Sequence of chain 1.A:
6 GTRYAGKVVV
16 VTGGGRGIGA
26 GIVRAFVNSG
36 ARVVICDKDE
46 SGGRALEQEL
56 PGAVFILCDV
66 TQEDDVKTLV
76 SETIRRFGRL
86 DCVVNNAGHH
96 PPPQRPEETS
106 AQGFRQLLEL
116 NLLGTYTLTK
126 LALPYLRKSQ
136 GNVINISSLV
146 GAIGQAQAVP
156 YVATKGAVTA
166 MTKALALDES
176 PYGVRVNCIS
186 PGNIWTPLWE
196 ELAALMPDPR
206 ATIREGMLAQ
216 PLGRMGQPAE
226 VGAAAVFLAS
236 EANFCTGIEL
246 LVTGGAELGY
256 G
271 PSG

Binding-site contacts:
Ligand atom C16 contacts residue TYR156 of chain 1.A at 3.8 Å (hydrophobic).
Ligand atom C8 contacts residue TRP194 of chain 1.A at 3.4 Å (hydrophobic).
Ligand atom C7 contacts residue TRP194 of chain 1.A at 3.4 Å (hydrophobic).
Ligand atom C12 contacts residue ASN188 of chain 1.A at 3.3 Å.
Ligand atom C9 contacts residue LEU197 of chain 1.A at 3.5 Å (hydrophobic).
Ligand atom O3 contacts residue NAD1 of chain 1.B at 3.6 Å.
Ligand atom C16 contacts residue HIS95 of chain 1.A at 3.5 Å.
Ligand atom C1 contacts residue ALA151 of chain 1.A at 3.3 Å (hydrophobic).
Ligand atom O3 contacts residue TYR156 of chain 1.A at 3.1 Å (h-bond).
Ligand atom C7 contacts residue LEU197 of chain 1.A at 3.6 Å (hydrophobic).
Ligand atom N contacts residue GLN150 of chain 1.A at 3.5 Å (h-bond).
Ligand atom C contacts residue ALA151 of chain 1.A at 3.4 Å (hydrophobic).
Ligand atom O2 contacts residue NAD1 of chain 1.B at 2.8 Å.
Ligand atom F contacts residue PRO186 of chain 1.A at 3.7 Å.
Ligand atom F contacts residue SER143 of chain 1.A at 2.8 Å.
Ligand atom F contacts residue TYR255 of chain 4.A at 2.8 Å.
Ligand atom F contacts residue NAD1 of chain 1.B at 3.8 Å.
Ligand atom F1 contacts residue HIS95 of chain 1.A at 2.8 Å.
Ligand atom F contacts residue VAL145 of chain 1.A at 3.4 Å.
Ligand atom O2 contacts residue TYR156 of chain 1.A at 2.5 Å (h-bond).
Ligand atom C14 contacts residue SER143 of chain 1.A at 3.6 Å.
Ligand atom C14 contacts residue TYR255 of chain 4.A at 3.5 Å (hydrophobic).
Ligand atom O3 contacts residue HIS95 of chain 1.A at 3.2 Å.
Ligand atom C14 contacts residue NAD1 of chain 1.B at 3.5 Å.
Ligand atom C12 contacts residue GLN150 of chain 1.A at 3.7 Å.
Ligand atom C3 contacts residue GLN150 of chain 1.A at 3.7 Å.
Ligand atom O contacts residue ALA151 of chain 1.A at 2.8 Å (h-bond).
Ligand atom C15 contacts residue SER143 of chain 1.A at 3.5 Å.
Ligand atom C8 contacts residue LEU197 of chain 1.A at 3.4 Å (hydrophobic).
Ligand atom C17 contacts residue GLN150 of chain 1.A at 3.5 Å.
Ligand atom C4 contacts residue GLN150 of chain 1.A at 3.5 Å.
Ligand atom O1 contacts residue LEU197 of chain 1.A at 3.5 Å.
Ligand atom C15 contacts residue TYR156 of chain 1.A at 3.6 Å (hydrophobic).
Ligand atom O contacts residue GLN152 of chain 1.A at 3.2 Å (h-bond).
Ligand atom C13 contacts residue ASN188 of chain 1.A at 3.4 Å.
Ligand atom O2 contacts residue SER143 of chain 1.A at 2.6 Å (h-bond).
Ligand atom C15 contacts residue NAD1 of chain 1.B at 3.1 Å.
Ligand atom C16 contacts residue NAD1 of chain 1.B at 3.5 Å.
Ligand atom C contacts residue GLN150 of chain 1.A at 3.7 Å.
Ligand atom C13 contacts residue TYR255 of chain 4.A at 3.2 Å (hydrophobic).

Sequence of chain 4.A:
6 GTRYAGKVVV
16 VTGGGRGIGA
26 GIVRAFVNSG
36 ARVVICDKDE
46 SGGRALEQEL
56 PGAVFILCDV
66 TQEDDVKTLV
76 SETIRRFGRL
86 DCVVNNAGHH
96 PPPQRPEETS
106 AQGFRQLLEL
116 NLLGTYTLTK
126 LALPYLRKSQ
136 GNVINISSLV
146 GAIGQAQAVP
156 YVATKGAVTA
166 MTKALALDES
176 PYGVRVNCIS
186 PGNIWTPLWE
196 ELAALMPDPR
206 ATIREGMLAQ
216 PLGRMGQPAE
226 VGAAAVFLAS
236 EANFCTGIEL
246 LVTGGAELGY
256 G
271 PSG

A small-molecule ligand and the protein it binds are described below.
Small molecule (SMILES): O=C(c1cccc(-c2cccc(O)c2F)n1)c1ccc(F)c(O)c1O